Sequence of chain 1.A:
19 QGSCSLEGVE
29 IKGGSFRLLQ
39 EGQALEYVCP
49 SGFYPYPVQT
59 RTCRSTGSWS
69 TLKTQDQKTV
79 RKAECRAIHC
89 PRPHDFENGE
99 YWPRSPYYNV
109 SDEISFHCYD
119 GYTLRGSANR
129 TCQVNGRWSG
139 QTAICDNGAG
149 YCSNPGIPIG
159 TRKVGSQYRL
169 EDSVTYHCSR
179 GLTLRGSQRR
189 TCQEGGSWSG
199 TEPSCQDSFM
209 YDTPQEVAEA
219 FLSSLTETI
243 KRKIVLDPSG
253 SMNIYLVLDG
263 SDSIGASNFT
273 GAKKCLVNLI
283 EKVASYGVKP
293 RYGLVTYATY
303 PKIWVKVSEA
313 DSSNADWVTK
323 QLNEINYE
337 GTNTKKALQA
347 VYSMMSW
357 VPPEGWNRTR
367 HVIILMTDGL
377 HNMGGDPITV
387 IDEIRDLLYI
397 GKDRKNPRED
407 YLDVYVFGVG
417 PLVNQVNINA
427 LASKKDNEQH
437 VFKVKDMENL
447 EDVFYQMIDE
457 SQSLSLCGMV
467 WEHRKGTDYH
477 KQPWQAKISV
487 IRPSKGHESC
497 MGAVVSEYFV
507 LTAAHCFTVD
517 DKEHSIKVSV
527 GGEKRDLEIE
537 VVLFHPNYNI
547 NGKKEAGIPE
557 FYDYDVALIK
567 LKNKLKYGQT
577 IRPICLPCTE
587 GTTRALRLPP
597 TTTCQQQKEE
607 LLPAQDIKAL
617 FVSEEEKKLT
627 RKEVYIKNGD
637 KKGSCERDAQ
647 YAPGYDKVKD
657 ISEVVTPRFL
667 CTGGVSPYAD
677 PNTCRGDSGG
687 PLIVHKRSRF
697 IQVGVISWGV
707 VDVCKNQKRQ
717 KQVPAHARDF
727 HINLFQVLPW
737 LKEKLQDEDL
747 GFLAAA

Binding-site contacts:
Ligand atom C8 contacts residue ASN270 of chain 1.A at 3.4 Å.
Ligand atom O5 contacts residue ASN270 of chain 1.A at 2.4 Å (h-bond).
Ligand atom C4 contacts residue ASN270 of chain 1.A at 4.2 Å.
Ligand atom C3 contacts residue ASN270 of chain 1.A at 3.8 Å.
Ligand atom C1 contacts residue ASN328 of chain 1.A at 4.3 Å.
Ligand atom O7 contacts residue ASN270 of chain 1.A at 4.3 Å.
Ligand atom O7 contacts residue SER269 of chain 1.A at 4.2 Å.
Ligand atom C1 contacts residue ASN270 of chain 1.A at 1.4 Å.
Ligand atom N2 contacts residue ASN270 of chain 1.A at 2.8 Å (h-bond).
Ligand atom O6 contacts residue ASN328 of chain 1.A at 3.6 Å.
Ligand atom C7 contacts residue ASN270 of chain 1.A at 3.3 Å.
Ligand atom C2 contacts residue ASN270 of chain 1.A at 2.4 Å.
Ligand atom O5 contacts residue ASN328 of chain 1.A at 4.2 Å.
Ligand atom C5 contacts residue ASN270 of chain 1.A at 3.6 Å.

This small molecule binds to this protein.
Small molecule (SMILES): CC(=O)N[C@@H]1[C@@H](O)[C@H](O)[C@@H](CO)O[C@H]1O